Sequence of chain 1.A:
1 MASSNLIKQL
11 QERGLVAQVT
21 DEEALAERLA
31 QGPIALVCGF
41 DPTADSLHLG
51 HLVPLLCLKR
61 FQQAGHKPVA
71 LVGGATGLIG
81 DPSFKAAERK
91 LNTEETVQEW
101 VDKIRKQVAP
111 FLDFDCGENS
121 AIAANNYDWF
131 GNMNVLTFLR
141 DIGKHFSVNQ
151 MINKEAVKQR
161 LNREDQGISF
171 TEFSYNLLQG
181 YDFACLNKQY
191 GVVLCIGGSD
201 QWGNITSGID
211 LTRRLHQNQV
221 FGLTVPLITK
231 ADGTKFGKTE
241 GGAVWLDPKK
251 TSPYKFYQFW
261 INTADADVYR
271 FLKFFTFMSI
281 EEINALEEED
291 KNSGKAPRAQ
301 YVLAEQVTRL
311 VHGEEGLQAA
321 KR

A protein and the small-molecule ligand that binds it are described below.
Small molecule (SMILES): N[C@@H](Cc1ccc(O)c(I)c1)C(=O)O

Binding-site contacts:
Ligand atom CA contacts residue TYR175 of chain 1.A at 3.9 Å (hydrophobic).
Ligand atom CE contacts residue GLY39 of chain 1.A at 3.9 Å.
Ligand atom N contacts residue ASN204 of chain 1.A at 4.0 Å.
Ligand atom CA contacts residue ASP81 of chain 1.A at 3.9 Å.
Ligand atom N contacts residue ASP81 of chain 1.A at 2.8 Å (salt-bridge).
Ligand atom CC contacts residue GLN179 of chain 1.A at 3.6 Å.
Ligand atom CG contacts residue GLN179 of chain 1.A at 3.8 Å.
Ligand atom CH contacts residue GLN179 of chain 1.A at 3.6 Å.
Ligand atom OF contacts residue GLN179 of chain 1.A at 3.8 Å.
Ligand atom CG contacts residue THR76 of chain 1.A at 3.7 Å.
Ligand atom CC contacts residue TYR175 of chain 1.A at 4.0 Å (hydrophobic).
Ligand atom CH contacts residue TYR175 of chain 1.A at 3.3 Å (hydrophobic).
Ligand atom IE contacts residue CYS195 of chain 1.A at 3.6 Å.
Ligand atom CB contacts residue GLY39 of chain 1.A at 3.6 Å.
Ligand atom CH contacts residue THR76 of chain 1.A at 3.6 Å.
Ligand atom OF contacts residue ASP182 of chain 1.A at 2.5 Å (salt-bridge).
Ligand atom CG contacts residue LEU71 of chain 1.A at 3.8 Å (hydrophobic).
Ligand atom CD contacts residue GLN179 of chain 1.A at 3.8 Å.
Ligand atom CB contacts residue TYR175 of chain 1.A at 3.9 Å (hydrophobic).
Ligand atom C contacts residue GLN201 of chain 1.A at 3.4 Å.
Ligand atom CD contacts residue GLY39 of chain 1.A at 3.5 Å.
Ligand atom CG contacts residue ASN126 of chain 1.A at 3.8 Å.
Ligand atom CF contacts residue ASP182 of chain 1.A at 3.4 Å.
Ligand atom CG contacts residue ASP182 of chain 1.A at 3.3 Å.
Ligand atom OF contacts residue LEU71 of chain 1.A at 3.9 Å.
Ligand atom OXT contacts residue GLN201 of chain 1.A at 3.5 Å (h-bond).
Ligand atom C contacts residue ASP81 of chain 1.A at 3.8 Å.
Ligand atom IE contacts residue GLY39 of chain 1.A at 3.8 Å.
Ligand atom CC contacts residue GLY39 of chain 1.A at 3.9 Å.
Ligand atom OXT contacts residue ASP81 of chain 1.A at 3.2 Å (salt-bridge).
Ligand atom CA contacts residue GLN179 of chain 1.A at 3.6 Å.
Ligand atom CF contacts residue LEU71 of chain 1.A at 3.7 Å (hydrophobic).
Ligand atom CH contacts residue ASP41 of chain 1.A at 3.5 Å.
Ligand atom N contacts residue GLN201 of chain 1.A at 2.9 Å (h-bond).
Ligand atom N contacts residue TYR175 of chain 1.A at 2.9 Å (h-bond).
Ligand atom CE contacts residue GLN179 of chain 1.A at 3.7 Å.
Ligand atom O contacts residue GLN201 of chain 1.A at 3.7 Å.
Ligand atom CA contacts residue GLN201 of chain 1.A at 3.1 Å.
Ligand atom CF contacts residue GLN179 of chain 1.A at 3.7 Å.
Ligand atom N contacts residue GLN179 of chain 1.A at 2.8 Å (h-bond).